This protein binds this small molecule.
Small molecule (SMILES): CC(=O)N[C@@H]1[C@@H](O)[C@H](O)[C@@H](CO)O[C@H]1O

Sequence of chain 1.A:
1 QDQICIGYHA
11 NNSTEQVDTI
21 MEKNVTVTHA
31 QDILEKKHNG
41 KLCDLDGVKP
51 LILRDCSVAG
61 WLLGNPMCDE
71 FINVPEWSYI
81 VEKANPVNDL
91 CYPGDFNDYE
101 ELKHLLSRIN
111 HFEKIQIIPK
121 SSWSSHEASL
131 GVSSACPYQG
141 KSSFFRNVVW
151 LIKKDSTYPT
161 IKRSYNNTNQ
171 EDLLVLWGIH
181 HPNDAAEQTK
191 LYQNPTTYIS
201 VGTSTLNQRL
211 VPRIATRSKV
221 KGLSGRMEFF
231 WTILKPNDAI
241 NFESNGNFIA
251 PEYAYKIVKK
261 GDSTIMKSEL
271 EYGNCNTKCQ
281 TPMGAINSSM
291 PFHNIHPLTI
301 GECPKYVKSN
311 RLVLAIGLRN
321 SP

Binding-site contacts:
Ligand atom N2 contacts residue ASN24 of chain 1.A at 2.5 Å (h-bond).
Ligand atom C3 contacts residue ASN24 of chain 1.A at 3.5 Å.
Ligand atom C8 contacts residue ASN24 of chain 1.A at 4.3 Å.
Ligand atom C1 contacts residue GLN16 of chain 1.A at 3.6 Å.
Ligand atom C5 contacts residue ASN24 of chain 1.A at 3.6 Å.
Ligand atom O7 contacts residue ASN24 of chain 1.A at 3.2 Å (h-bond).
Ligand atom C1 contacts residue ASN24 of chain 1.A at 1.4 Å.
Ligand atom C4 contacts residue ASN24 of chain 1.A at 4.0 Å.
Ligand atom C7 contacts residue ASN24 of chain 1.A at 3.1 Å.
Ligand atom O5 contacts residue GLN16 of chain 1.A at 3.4 Å (h-bond).
Ligand atom O5 contacts residue ASN24 of chain 1.A at 2.4 Å (h-bond).
Ligand atom O3 contacts residue ASN24 of chain 1.A at 4.3 Å.
Ligand atom C2 contacts residue ASN24 of chain 1.A at 2.0 Å.